A protein and the small-molecule ligand that binds it are described below.
Small molecule (SMILES): C[C@]12CC[C@@H]3c4ccc(O)cc4CC[C@H]3[C@@H]1CC[C@@H]2O

Sequence of chain 1.A:
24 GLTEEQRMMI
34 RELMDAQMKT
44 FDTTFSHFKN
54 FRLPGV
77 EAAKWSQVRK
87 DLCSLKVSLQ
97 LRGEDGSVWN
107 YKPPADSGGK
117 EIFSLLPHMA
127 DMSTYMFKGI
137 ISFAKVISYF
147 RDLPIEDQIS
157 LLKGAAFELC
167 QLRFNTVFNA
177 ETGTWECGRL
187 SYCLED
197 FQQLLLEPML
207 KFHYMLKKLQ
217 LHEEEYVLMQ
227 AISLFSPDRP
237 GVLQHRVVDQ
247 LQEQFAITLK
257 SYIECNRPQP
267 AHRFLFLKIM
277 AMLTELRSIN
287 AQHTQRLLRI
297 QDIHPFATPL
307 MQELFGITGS

Binding-site contacts:
Ligand atom C6 contacts residue MET125 of chain 1.A at 4.0 Å (hydrophobic).
Ligand atom C4 contacts residue LEU293 of chain 1.A at 4.4 Å (hydrophobic).
Ligand atom C13 contacts residue HIS289 of chain 1.A at 4.4 Å.
Ligand atom C7 contacts residue LEU122 of chain 1.A at 3.9 Å (hydrophobic).
Ligand atom C5 contacts residue PHE302 of chain 1.A at 4.5 Å (hydrophobic).
Ligand atom C3 contacts residue MET307 of chain 1.A at 4.0 Å (hydrophobic).
Ligand atom C2 contacts residue LEU293 of chain 1.A at 3.5 Å (hydrophobic).
Ligand atom C10 contacts residue LEU293 of chain 1.A at 4.1 Å (hydrophobic).
Ligand atom C14 contacts residue ILE296 of chain 1.A at 4.4 Å (hydrophobic).
Ligand atom C7 contacts residue PHE302 of chain 1.A at 4.3 Å (hydrophobic).
Ligand atom C12 contacts residue HIS289 of chain 1.A at 3.8 Å.
Ligand atom C4 contacts residue MET307 of chain 1.A at 3.9 Å (hydrophobic).
Ligand atom C18 contacts residue HIS289 of chain 1.A at 3.7 Å.
Ligand atom O17 contacts residue ARG292 of chain 1.A at 2.7 Å (salt-bridge).
Ligand atom C5 contacts residue SER129 of chain 1.A at 4.1 Å.
Ligand atom C11 contacts residue HIS289 of chain 1.A at 3.7 Å.
Ligand atom O17 contacts residue ASP87 of chain 1.A at 2.8 Å (salt-bridge).
Ligand atom C6 contacts residue SER129 of chain 1.A at 4.3 Å.
Ligand atom C16 contacts residue LEU88 of chain 1.A at 4.0 Å (hydrophobic).
Ligand atom C16 contacts residue ASP87 of chain 1.A at 3.9 Å.
Ligand atom O17 contacts residue SER90 of chain 1.A at 3.4 Å (h-bond).
Ligand atom C7 contacts residue MET125 of chain 1.A at 4.4 Å (hydrophobic).
Ligand atom C12 contacts residue ARG292 of chain 1.A at 3.9 Å.
Ligand atom O3 contacts residue MET307 of chain 1.A at 3.9 Å.
Ligand atom C4 contacts residue SER129 of chain 1.A at 3.1 Å.
Ligand atom C2 contacts residue PHE311 of chain 1.A at 4.1 Å (hydrophobic).
Ligand atom C17 contacts residue ARG292 of chain 1.A at 4.0 Å.
Ligand atom O3 contacts residue SER129 of chain 1.A at 3.3 Å.
Ligand atom C3 contacts residue LEU293 of chain 1.A at 4.0 Å (hydrophobic).
Ligand atom C3 contacts residue SER129 of chain 1.A at 3.6 Å.
Ligand atom C6 contacts residue PHE302 of chain 1.A at 4.1 Å (hydrophobic).
Ligand atom O3 contacts residue PHE311 of chain 1.A at 4.3 Å.
Ligand atom C17 contacts residue LEU88 of chain 1.A at 4.4 Å (hydrophobic).
Ligand atom C2 contacts residue PHE163 of chain 1.A at 4.4 Å (hydrophobic).
Ligand atom C1 contacts residue LEU293 of chain 1.A at 3.6 Å (hydrophobic).
Ligand atom O3 contacts residue PHE133 of chain 1.A at 3.3 Å.
Ligand atom C15 contacts residue LEU88 of chain 1.A at 4.2 Å (hydrophobic).
Ligand atom C17 contacts residue ASP87 of chain 1.A at 3.4 Å.